Sequence of chain 1.D:
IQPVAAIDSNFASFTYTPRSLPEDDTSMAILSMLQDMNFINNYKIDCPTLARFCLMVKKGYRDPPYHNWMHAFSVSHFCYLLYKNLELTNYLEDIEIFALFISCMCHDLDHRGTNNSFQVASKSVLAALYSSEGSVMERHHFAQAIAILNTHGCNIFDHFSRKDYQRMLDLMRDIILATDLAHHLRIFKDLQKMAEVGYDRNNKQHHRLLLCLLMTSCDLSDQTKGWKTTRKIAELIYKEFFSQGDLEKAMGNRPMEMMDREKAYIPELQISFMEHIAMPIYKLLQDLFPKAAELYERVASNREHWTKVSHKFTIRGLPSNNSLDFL

A protein and the small-molecule ligand that binds it are described below.
Small molecule (SMILES): Cc1cc(N2CCC[C@@H](C(=O)Nc3ccc4ccccc4c3)C2)n2ncnc2n1

Binding-site contacts:
Ligand atom C18 contacts residue PHE287 of chain 1.D at 3.5 Å (hydrophobic).
Ligand atom C11 contacts residue PHE287 of chain 1.D at 3.3 Å (hydrophobic).
Ligand atom C15 contacts residue LEU234 of chain 1.D at 3.6 Å (hydrophobic).
Ligand atom C19 contacts residue TYR80 of chain 1.D at 3.7 Å (hydrophobic).
Ligand atom C19 contacts residue GLN237 of chain 1.D at 3.8 Å.
Ligand atom C11 contacts residue GLN237 of chain 1.D at 3.8 Å.
Ligand atom C21 contacts residue PHE287 of chain 1.D at 3.5 Å (hydrophobic).
Ligand atom N12 contacts residue GLN284 of chain 1.D at 3.0 Å (h-bond).
Ligand atom C23 contacts residue MET272 of chain 1.D at 3.8 Å (hydrophobic).
Ligand atom C11 contacts residue ILE251 of chain 1.D at 3.3 Å (hydrophobic).
Ligand atom C27 contacts residue LEU283 of chain 1.D at 3.5 Å (hydrophobic).
Ligand atom C21 contacts residue MET272 of chain 1.D at 3.5 Å (hydrophobic).
Ligand atom C1 contacts residue PHE255 of chain 1.D at 3.8 Å (hydrophobic).
Ligand atom N14 contacts residue PHE287 of chain 1.D at 3.8 Å.
Ligand atom N10 contacts residue ILE251 of chain 1.D at 3.4 Å.
Ligand atom C3 contacts residue PHE255 of chain 1.D at 3.7 Å (hydrophobic).
Ligand atom C18 contacts residue ILE251 of chain 1.D at 3.6 Å (hydrophobic).
Ligand atom C2 contacts residue PHE255 of chain 1.D at 3.6 Å (hydrophobic).
Ligand atom C13 contacts residue PHE287 of chain 1.D at 3.7 Å (hydrophobic).
Ligand atom C25 contacts residue LEU195 of chain 1.D at 3.6 Å (hydrophobic).
Ligand atom N17 contacts residue PHE287 of chain 1.D at 3.5 Å.
Ligand atom C22 contacts residue MET272 of chain 1.D at 3.6 Å (hydrophobic).
Ligand atom C26 contacts residue PHE287 of chain 1.D at 3.5 Å (hydrophobic).
Ligand atom C5 contacts residue LEU234 of chain 1.D at 3.6 Å (hydrophobic).
Ligand atom C20 contacts residue PHE287 of chain 1.D at 3.5 Å (hydrophobic).
Ligand atom C27 contacts residue PHE287 of chain 1.D at 3.8 Å (hydrophobic).
Ligand atom N10 contacts residue PHE287 of chain 1.D at 3.4 Å.
Ligand atom C26 contacts residue LEU283 of chain 1.D at 3.6 Å (hydrophobic).
Ligand atom N17 contacts residue ILE251 of chain 1.D at 3.4 Å.
Ligand atom C22 contacts residue PHE287 of chain 1.D at 3.7 Å (hydrophobic).
Ligand atom N8 contacts residue PHE255 of chain 1.D at 3.8 Å.
Ligand atom C15 contacts residue ILE251 of chain 1.D at 3.7 Å (hydrophobic).
Ligand atom C13 contacts residue GLN284 of chain 1.D at 3.3 Å.
Ligand atom N17 contacts residue GLN237 of chain 1.D at 3.0 Å (h-bond).
Ligand atom C19 contacts residue LEU234 of chain 1.D at 3.8 Å (hydrophobic).
Ligand atom C15 contacts residue PHE287 of chain 1.D at 3.8 Å (hydrophobic).
Ligand atom C26 contacts residue MET272 of chain 1.D at 3.8 Å (hydrophobic).
Ligand atom C16 contacts residue ILE251 of chain 1.D at 3.5 Å (hydrophobic).
Ligand atom N12 contacts residue PHE287 of chain 1.D at 3.5 Å.
Ligand atom C28 contacts residue SER286 of chain 1.D at 3.8 Å.